Binding-site contacts:
Ligand atom O7 contacts residue FQF1 of chain 1.K at 0.9 Å (h-bond).
Ligand atom C9 contacts residue FV31 of chain 1.L at 0.3 Å.
Ligand atom C15 contacts residue FV31 of chain 1.L at 0.5 Å.
Ligand atom C6 contacts residue FQF1 of chain 1.K at 0.6 Å.
Ligand atom C14 contacts residue FQF1 of chain 1.K at 1.4 Å.
Ligand atom C9 contacts residue FQF1 of chain 1.K at 1.1 Å.
Ligand atom C19 contacts residue FQF1 of chain 1.K at 0.5 Å.
Ligand atom C16 contacts residue FV31 of chain 1.L at 0.5 Å.
Ligand atom C31 contacts residue FV31 of chain 1.L at 0.7 Å.
Ligand atom C2 contacts residue FV31 of chain 1.L at 0.7 Å.
Ligand atom C15 contacts residue FQF1 of chain 1.K at 0.6 Å.
Ligand atom C11 contacts residue FQF1 of chain 1.K at 0.8 Å.
Ligand atom C20 contacts residue FQF1 of chain 1.K at 0.7 Å.
Ligand atom C17 contacts residue FQF1 of chain 1.K at 0.5 Å.
Ligand atom O5 contacts residue FV31 of chain 1.L at 0.6 Å (h-bond).
Ligand atom C10 contacts residue FV31 of chain 1.L at 0.3 Å.
Ligand atom C3 contacts residue FQF1 of chain 1.K at 0.8 Å.
Ligand atom C16 contacts residue FQF1 of chain 1.K at 0.9 Å.
Ligand atom C18 contacts residue FQF1 of chain 1.K at 0.4 Å.
Ligand atom C12 contacts residue FQF1 of chain 1.K at 0.8 Å.
Ligand atom C12 contacts residue FV31 of chain 1.L at 0.2 Å.
Ligand atom C6 contacts residue FV31 of chain 1.L at 0.4 Å.
Ligand atom C18 contacts residue FV31 of chain 1.L at 0.2 Å.
Ligand atom C7 contacts residue FV31 of chain 1.L at 0.2 Å.
Ligand atom C11 contacts residue FV31 of chain 1.L at 0.3 Å.
Ligand atom C8 contacts residue FV31 of chain 1.L at 0.2 Å.
Ligand atom C19 contacts residue FV31 of chain 1.L at 0.3 Å.
Ligand atom C14 contacts residue FV31 of chain 1.L at 0.7 Å.
Ligand atom C31 contacts residue FQF1 of chain 1.K at 0.8 Å.
Ligand atom C7 contacts residue FQF1 of chain 1.K at 0.9 Å.
Ligand atom O5 contacts residue FQF1 of chain 1.K at 1.1 Å (h-bond).
Ligand atom O6 contacts residue FV31 of chain 1.L at 0.5 Å (h-bond).
Ligand atom C10 contacts residue FQF1 of chain 1.K at 0.9 Å.
Ligand atom C20 contacts residue FV31 of chain 1.L at 0.3 Å.
Ligand atom C17 contacts residue FV31 of chain 1.L at 0.2 Å.
Ligand atom C8 contacts residue FQF1 of chain 1.K at 0.5 Å.
Ligand atom O7 contacts residue FV31 of chain 1.L at 0.5 Å (h-bond).
Ligand atom C13 contacts residue FV31 of chain 1.L at 0.4 Å.
Ligand atom C2 contacts residue FQF1 of chain 1.K at 0.8 Å.
Ligand atom C13 contacts residue FQF1 of chain 1.K at 0.9 Å.

A protein and the small-molecule ligand that binds it are described below.
Small molecule (SMILES): CC(C)=CCC/C(C)=C/CC/C(C)=C/COC(CO)CO

Sequence of chain 1.A:
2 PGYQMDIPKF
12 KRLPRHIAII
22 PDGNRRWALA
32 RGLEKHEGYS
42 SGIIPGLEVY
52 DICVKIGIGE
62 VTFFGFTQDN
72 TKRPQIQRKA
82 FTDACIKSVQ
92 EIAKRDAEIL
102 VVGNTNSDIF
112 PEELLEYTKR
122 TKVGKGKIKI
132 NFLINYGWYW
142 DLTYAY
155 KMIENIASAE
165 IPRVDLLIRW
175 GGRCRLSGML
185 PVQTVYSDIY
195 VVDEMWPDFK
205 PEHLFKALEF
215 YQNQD